Binding-site contacts:
Ligand atom O6 contacts residue ARG197 of chain 1.E at 3.8 Å.
Ligand atom C8 contacts residue ARG313 of chain 1.I at 3.6 Å.
Ligand atom C1 contacts residue ARG197 of chain 1.E at 3.9 Å.
Ligand atom O5 contacts residue ASN202 of chain 1.E at 2.4 Å (h-bond).
Ligand atom C8 contacts residue THR203 of chain 1.E at 3.9 Å.
Ligand atom C5 contacts residue ARG197 of chain 1.E at 4.0 Å.
Ligand atom C1 contacts residue ASN202 of chain 1.E at 1.5 Å.
Ligand atom C7 contacts residue ASN202 of chain 1.E at 3.5 Å.
Ligand atom C2 contacts residue THR203 of chain 1.E at 4.4 Å.
Ligand atom C7 contacts residue ARG313 of chain 1.I at 3.6 Å.
Ligand atom C7 contacts residue THR203 of chain 1.E at 4.2 Å.
Ligand atom N2 contacts residue ASN202 of chain 1.E at 2.8 Å (h-bond).
Ligand atom C8 contacts residue ASN202 of chain 1.E at 4.3 Å.
Ligand atom O7 contacts residue ARG313 of chain 1.I at 3.0 Å (salt-bridge).
Ligand atom C8 contacts residue VAL179 of chain 1.E at 4.2 Å (hydrophobic).
Ligand atom C2 contacts residue ASN202 of chain 1.E at 2.5 Å.
Ligand atom C4 contacts residue ASN202 of chain 1.E at 4.2 Å.
Ligand atom C5 contacts residue ASN202 of chain 1.E at 3.7 Å.
Ligand atom C6 contacts residue VAL179 of chain 1.E at 4.4 Å (hydrophobic).
Ligand atom C3 contacts residue ASN202 of chain 1.E at 3.7 Å.
Ligand atom C6 contacts residue ARG197 of chain 1.E at 3.7 Å.
Ligand atom N2 contacts residue THR203 of chain 1.E at 3.5 Å.
Ligand atom C8 contacts residue ILE199 of chain 1.E at 4.3 Å (hydrophobic).
Ligand atom C1 contacts residue THR203 of chain 1.E at 4.0 Å.
Ligand atom O7 contacts residue ASN202 of chain 1.E at 3.9 Å.
Ligand atom O5 contacts residue ARG197 of chain 1.E at 3.0 Å (salt-bridge).

Sequence of chain 1.I:
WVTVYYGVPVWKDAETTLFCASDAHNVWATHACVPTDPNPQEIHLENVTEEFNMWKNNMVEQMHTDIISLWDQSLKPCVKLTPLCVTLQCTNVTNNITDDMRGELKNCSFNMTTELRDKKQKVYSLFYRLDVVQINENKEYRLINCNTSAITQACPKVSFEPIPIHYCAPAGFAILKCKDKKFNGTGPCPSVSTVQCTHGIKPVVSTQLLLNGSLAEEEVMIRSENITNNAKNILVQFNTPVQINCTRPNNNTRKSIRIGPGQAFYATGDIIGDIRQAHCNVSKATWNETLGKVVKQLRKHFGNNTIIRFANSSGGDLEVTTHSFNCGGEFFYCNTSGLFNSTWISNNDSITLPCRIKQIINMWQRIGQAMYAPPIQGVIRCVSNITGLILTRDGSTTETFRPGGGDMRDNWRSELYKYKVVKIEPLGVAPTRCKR

Sequence of chain 1.E:
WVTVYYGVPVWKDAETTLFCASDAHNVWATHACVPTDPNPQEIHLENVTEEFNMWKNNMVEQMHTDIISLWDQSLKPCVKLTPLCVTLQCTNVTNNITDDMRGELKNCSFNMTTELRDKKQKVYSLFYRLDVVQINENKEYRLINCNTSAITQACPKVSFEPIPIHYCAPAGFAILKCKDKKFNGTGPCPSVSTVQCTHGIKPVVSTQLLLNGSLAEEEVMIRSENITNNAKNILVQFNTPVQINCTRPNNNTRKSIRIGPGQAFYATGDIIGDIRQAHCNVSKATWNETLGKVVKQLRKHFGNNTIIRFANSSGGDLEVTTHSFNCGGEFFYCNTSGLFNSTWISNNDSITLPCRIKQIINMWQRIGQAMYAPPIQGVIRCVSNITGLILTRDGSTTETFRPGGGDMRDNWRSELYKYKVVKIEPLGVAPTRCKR

A small-molecule ligand and the protein it binds are described below.
Small molecule (SMILES): CC(=O)N[C@H]1[C@H](O[C@H]2[C@H](O)[C@@H](NC(C)=O)CO[C@@H]2CO)O[C@H](CO)[C@@H](O)[C@@H]1O